Sequence of chain 1.A:
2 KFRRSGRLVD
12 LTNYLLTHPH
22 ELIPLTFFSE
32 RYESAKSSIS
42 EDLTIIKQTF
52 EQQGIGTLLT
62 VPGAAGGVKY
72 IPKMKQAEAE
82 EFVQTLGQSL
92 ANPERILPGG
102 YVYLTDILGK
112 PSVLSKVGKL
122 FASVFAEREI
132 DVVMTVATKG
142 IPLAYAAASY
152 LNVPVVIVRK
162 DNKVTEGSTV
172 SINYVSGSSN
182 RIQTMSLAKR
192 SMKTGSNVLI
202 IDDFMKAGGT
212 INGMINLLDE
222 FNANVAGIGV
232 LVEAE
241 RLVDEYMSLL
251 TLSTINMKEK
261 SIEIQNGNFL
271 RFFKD

Binding-site contacts:
Ligand atom C2 contacts residue VAL103 of chain 1.A at 3.6 Å (hydrophobic).
Ligand atom C5 contacts residue PHE205 of chain 1.A at 3.3 Å (hydrophobic).
Ligand atom C4 contacts residue PHE205 of chain 1.A at 3.5 Å (hydrophobic).
Ligand atom O3A contacts residue GLY209 of chain 1.A at 3.3 Å (h-bond).
Ligand atom O3B contacts residue SER177 of chain 1.A at 2.2 Å.
Ligand atom O1B contacts residue LYS207 of chain 1.A at 3.6 Å.
Ligand atom O6 contacts residue VAL103 of chain 1.A at 3.0 Å (h-bond).
Ligand atom O1C contacts residue LYS207 of chain 1.A at 3.3 Å.
Ligand atom C1' contacts residue PHE205 of chain 1.A at 3.7 Å (hydrophobic).
Ligand atom O2D contacts residue LYS207 of chain 1.A at 3.3 Å (salt-bridge).
Ligand atom O2' contacts residue TYR102 of chain 1.A at 2.9 Å (h-bond).
Ligand atom O3A contacts residue GLY210 of chain 1.A at 2.9 Å (h-bond).
Ligand atom O4' contacts residue PHE205 of chain 1.A at 2.9 Å.
Ligand atom O2B contacts residue ALA208 of chain 1.A at 3.0 Å.
Ligand atom C6 contacts residue VAL103 of chain 1.A at 3.6 Å (hydrophobic).
Ligand atom O2C contacts residue SER179 of chain 1.A at 2.8 Å.
Ligand atom N2 contacts residue TYR102 of chain 1.A at 3.4 Å.
Ligand atom N7 contacts residue PHE205 of chain 1.A at 3.2 Å.
Ligand atom PB contacts residue SER177 of chain 1.A at 3.7 Å.
Ligand atom O1D contacts residue TYR102 of chain 1.A at 2.7 Å (h-bond).
Ligand atom O2A contacts residue THR211 of chain 1.A at 3.0 Å (h-bond).
Ligand atom O1A contacts residue GLY210 of chain 1.A at 3.5 Å (h-bond).
Ligand atom C2 contacts residue TYR102 of chain 1.A at 3.6 Å (hydrophobic).
Ligand atom C2 contacts residue GLY101 of chain 1.A at 3.5 Å.
Ligand atom O2B contacts residue GLY178 of chain 1.A at 3.0 Å (h-bond).
Ligand atom N3 contacts residue PHE205 of chain 1.A at 3.5 Å.
Ligand atom O1A contacts residue THR211 of chain 1.A at 3.1 Å (h-bond).
Ligand atom O1B contacts residue GLY178 of chain 1.A at 3.2 Å (h-bond).
Ligand atom O3B contacts residue SER179 of chain 1.A at 3.6 Å.
Ligand atom C8 contacts residue PHE205 of chain 1.A at 3.3 Å (hydrophobic).
Ligand atom N9 contacts residue PHE205 of chain 1.A at 3.3 Å.
Ligand atom PB contacts residue GLY178 of chain 1.A at 2.6 Å.
Ligand atom C6 contacts residue PHE205 of chain 1.A at 3.5 Å (hydrophobic).
Ligand atom O5' contacts residue LYS207 of chain 1.A at 3.0 Å (salt-bridge).
Ligand atom PC contacts residue SER179 of chain 1.A at 3.3 Å.
Ligand atom N2 contacts residue VAL103 of chain 1.A at 3.6 Å.
Ligand atom O3B contacts residue GLY178 of chain 1.A at 1.3 Å (h-bond).
Ligand atom N2 contacts residue GLY101 of chain 1.A at 2.3 Å (h-bond).
Ligand atom O3C contacts residue SER179 of chain 1.A at 2.7 Å (h-bond).
Ligand atom N1 contacts residue VAL103 of chain 1.A at 2.8 Å (h-bond).

A protein and the small-molecule ligand that binds it are described below.
Small molecule (SMILES): Nc1nc2c(ncn2[C@@H]2O[C@H](CO[P](=O)(O)OP(=O)(O)O)[C@@H](O[P](=O)(O)OP(=O)(O)O)[C@H]2O)c(=O)[nH]1